Sequence of chain 32.C:
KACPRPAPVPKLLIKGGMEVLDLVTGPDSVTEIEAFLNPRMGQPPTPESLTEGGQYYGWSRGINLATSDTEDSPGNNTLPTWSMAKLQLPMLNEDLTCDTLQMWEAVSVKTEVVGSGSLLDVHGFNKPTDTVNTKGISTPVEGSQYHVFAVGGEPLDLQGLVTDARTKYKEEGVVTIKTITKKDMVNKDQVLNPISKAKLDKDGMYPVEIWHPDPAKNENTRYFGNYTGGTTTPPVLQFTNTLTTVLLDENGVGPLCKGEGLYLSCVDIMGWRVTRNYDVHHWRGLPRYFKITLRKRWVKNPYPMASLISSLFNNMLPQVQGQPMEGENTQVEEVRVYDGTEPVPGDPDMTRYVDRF

A protein and the small-molecule ligand that binds it are described below.
Small molecule (SMILES): CC(=O)N[C@H]1[C@H]([C@H](O)[C@H](O)CO)O[C@@](O[C@H]2[C@@H](O)[C@@H](CO)O[C@@H](O[C@H]3[C@H](O)[C@@H](O)[C@H](O)O[C@@H]3CO)[C@@H]2O)(C(=O)O)C[C@@H]1O

Sequence of chain 32.B:
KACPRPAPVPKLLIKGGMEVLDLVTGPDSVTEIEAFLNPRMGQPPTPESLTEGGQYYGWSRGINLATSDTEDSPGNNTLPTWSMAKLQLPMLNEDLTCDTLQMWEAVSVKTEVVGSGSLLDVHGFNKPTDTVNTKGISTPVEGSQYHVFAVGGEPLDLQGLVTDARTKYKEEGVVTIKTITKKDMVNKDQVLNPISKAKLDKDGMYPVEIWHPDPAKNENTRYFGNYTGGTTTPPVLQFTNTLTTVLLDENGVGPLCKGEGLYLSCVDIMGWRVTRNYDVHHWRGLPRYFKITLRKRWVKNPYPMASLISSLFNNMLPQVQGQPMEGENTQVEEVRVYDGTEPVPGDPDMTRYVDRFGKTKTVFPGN

Binding-site contacts:
Ligand atom C4 contacts residue GLY78 of chain 32.B at 3.3 Å.
Ligand atom O3 contacts residue VAL296 of chain 32.B at 3.9 Å.
Ligand atom O4 contacts residue HIS298 of chain 32.B at 3.1 Å (h-bond).
Ligand atom C2 contacts residue GLY78 of chain 32.B at 3.9 Å.
Ligand atom C11 contacts residue ASP85 of chain 32.C at 3.7 Å.
Ligand atom O1B contacts residue ARG77 of chain 32.B at 2.7 Å (salt-bridge).
Ligand atom O1A contacts residue GLY78 of chain 32.B at 3.9 Å.
Ligand atom C5 contacts residue ASN93 of chain 32.B at 4.0 Å.
Ligand atom C1 contacts residue GLY78 of chain 32.B at 4.1 Å.
Ligand atom O4 contacts residue THR291 of chain 32.B at 3.3 Å.
Ligand atom C10 contacts residue TYR72 of chain 32.B at 3.6 Å (hydrophobic).
Ligand atom C3 contacts residue GLY78 of chain 32.B at 3.8 Å.
Ligand atom O3 contacts residue ARG77 of chain 32.B at 4.1 Å.
Ligand atom O1A contacts residue ARG77 of chain 32.B at 3.2 Å (salt-bridge).
Ligand atom O3 contacts residue ASN80 of chain 32.B at 3.9 Å.
Ligand atom O4 contacts residue ASN80 of chain 32.B at 4.3 Å.
Ligand atom C11 contacts residue TYR72 of chain 32.B at 3.5 Å (hydrophobic).
Ligand atom O4 contacts residue GLY78 of chain 32.B at 3.1 Å.
Ligand atom C6 contacts residue ASN93 of chain 32.B at 3.2 Å.
Ligand atom C1 contacts residue ARG77 of chain 32.B at 3.3 Å.
Ligand atom C3 contacts residue VAL296 of chain 32.B at 3.5 Å (hydrophobic).
Ligand atom O1A contacts residue TYR72 of chain 32.B at 3.0 Å.
Ligand atom O4 contacts residue ILE79 of chain 32.B at 3.8 Å.
Ligand atom C4 contacts residue ARG77 of chain 32.B at 3.8 Å.
Ligand atom C9 contacts residue ARG77 of chain 32.B at 3.5 Å.
Ligand atom C3 contacts residue HIS298 of chain 32.B at 3.5 Å.
Ligand atom O6 contacts residue ASN93 of chain 32.B at 3.5 Å (h-bond).
Ligand atom C5 contacts residue ARG77 of chain 32.B at 4.2 Å.
Ligand atom C3 contacts residue ARG77 of chain 32.B at 4.0 Å.
Ligand atom C1 contacts residue TYR72 of chain 32.B at 3.7 Å (hydrophobic).
Ligand atom O4 contacts residue VAL296 of chain 32.B at 4.2 Å.
Ligand atom C3 contacts residue GLY78 of chain 32.B at 3.8 Å.
Ligand atom C6 contacts residue TYR72 of chain 32.B at 3.9 Å (hydrophobic).
Ligand atom C4 contacts residue HIS298 of chain 32.B at 3.5 Å.
Ligand atom C4 contacts residue TYR72 of chain 32.B at 3.9 Å (hydrophobic).
Ligand atom C2 contacts residue VAL296 of chain 32.B at 4.3 Å (hydrophobic).
Ligand atom O3 contacts residue GLY78 of chain 32.B at 3.0 Å.
Ligand atom O1B contacts residue TYR72 of chain 32.B at 3.8 Å.
Ligand atom N5 contacts residue TYR72 of chain 32.B at 2.8 Å (h-bond).
Ligand atom C5 contacts residue TYR72 of chain 32.B at 3.7 Å (hydrophobic).